Binding-site contacts:
Ligand atom O5 contacts residue VAL184 of chain 1.D at 4.0 Å.
Ligand atom C4 contacts residue TRP225 of chain 1.D at 4.2 Å (hydrophobic).
Ligand atom C5 contacts residue GLU181 of chain 1.D at 2.9 Å.
Ligand atom O6 contacts residue VAL247 of chain 1.D at 3.4 Å.
Ligand atom O6 contacts residue VAL219 of chain 1.D at 4.2 Å.
Ligand atom O3 contacts residue GLU181 of chain 1.D at 3.8 Å.
Ligand atom C4 contacts residue GLU181 of chain 1.D at 3.6 Å.
Ligand atom C6 contacts residue GLU181 of chain 1.D at 3.7 Å.
Ligand atom O3 contacts residue TYR187 of chain 1.D at 4.2 Å.
Ligand atom O4 contacts residue GLU181 of chain 1.D at 2.7 Å (salt-bridge).
Ligand atom C1 contacts residue SER174 of chain 1.D at 3.7 Å.
Ligand atom O5 contacts residue GLU181 of chain 1.D at 2.6 Å (salt-bridge).
Ligand atom C5 contacts residue PHE232 of chain 1.D at 4.1 Å (hydrophobic).
Ligand atom C4 contacts residue GLN175 of chain 1.D at 3.0 Å.
Ligand atom O4 contacts residue ALA176 of chain 1.D at 4.0 Å.
Ligand atom O3 contacts residue ALA176 of chain 1.D at 4.1 Å.
Ligand atom C1 contacts residue TYR187 of chain 1.D at 3.6 Å (hydrophobic).
Ligand atom O4 contacts residue GLN175 of chain 1.D at 2.7 Å (h-bond).
Ligand atom C2 contacts residue TRP225 of chain 1.D at 3.3 Å (hydrophobic).
Ligand atom O4 contacts residue ARG179 of chain 1.D at 3.6 Å (salt-bridge).
Ligand atom C3 contacts residue GLN175 of chain 1.D at 4.2 Å.
Ligand atom O6 contacts residue TRP225 of chain 1.D at 3.7 Å.
Ligand atom C6 contacts residue TRP225 of chain 1.D at 3.8 Å (hydrophobic).
Ligand atom O6 contacts residue GLN175 of chain 1.D at 4.1 Å.
Ligand atom C2 contacts residue GLY218 of chain 1.D at 4.2 Å.
Ligand atom C5 contacts residue GLN175 of chain 1.D at 4.0 Å.
Ligand atom O1 contacts residue SER174 of chain 1.D at 3.9 Å.
Ligand atom C1 contacts residue HIS224 of chain 1.D at 3.8 Å.
Ligand atom O2 contacts residue GLY218 of chain 1.D at 3.0 Å (h-bond).
Ligand atom C6 contacts residue PHE232 of chain 1.D at 3.6 Å (hydrophobic).
Ligand atom O3 contacts residue PHE125 of chain 1.D at 3.5 Å.
Ligand atom O1 contacts residue TYR187 of chain 1.D at 3.5 Å (h-bond).
Ligand atom O2 contacts residue TRP225 of chain 1.D at 3.1 Å (h-bond).
Ligand atom O1 contacts residue GLY218 of chain 1.D at 4.3 Å.
Ligand atom O2 contacts residue GLN175 of chain 1.D at 3.6 Å.
Ligand atom O2 contacts residue VAL219 of chain 1.D at 3.7 Å.
Ligand atom O3 contacts residue VAL184 of chain 1.D at 4.2 Å.
Ligand atom O5 contacts residue PHE232 of chain 1.D at 3.4 Å.
Ligand atom C3 contacts residue TRP225 of chain 1.D at 4.1 Å (hydrophobic).
Ligand atom O1 contacts residue HIS224 of chain 1.D at 2.8 Å (h-bond).

A protein and the small-molecule ligand that binds it are described below.
Small molecule (SMILES): OC[C@@H](O)[C@@H](O)[C@H](O)[C@@H](O)CO

Sequence of chain 1.D:
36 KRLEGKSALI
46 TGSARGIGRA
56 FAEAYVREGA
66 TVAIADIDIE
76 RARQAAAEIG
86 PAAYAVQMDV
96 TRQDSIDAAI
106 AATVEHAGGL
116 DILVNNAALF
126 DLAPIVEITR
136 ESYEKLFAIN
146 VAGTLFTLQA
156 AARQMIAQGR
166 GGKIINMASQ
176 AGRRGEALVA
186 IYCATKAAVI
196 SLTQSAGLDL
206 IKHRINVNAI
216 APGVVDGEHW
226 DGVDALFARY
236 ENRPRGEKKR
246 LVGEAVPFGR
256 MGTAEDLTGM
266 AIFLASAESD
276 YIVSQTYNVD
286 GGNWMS